Binding-site contacts:
Ligand atom C4 contacts residue TRP146 of chain 1.E at 3.2 Å (hydrophobic).
Ligand atom C5 contacts residue LEU117 of chain 1.A at 3.5 Å (hydrophobic).
Ligand atom O1 contacts residue TYR192 of chain 1.E at 4.0 Å.
Ligand atom C6 contacts residue LEU107 of chain 1.A at 4.1 Å (hydrophobic).
Ligand atom C7 contacts residue TRP146 of chain 1.E at 3.1 Å (hydrophobic).
Ligand atom C17 contacts residue TYR92 of chain 1.E at 4.0 Å (hydrophobic).
Ligand atom C6 contacts residue LEU105 of chain 1.A at 3.5 Å (hydrophobic).
Ligand atom C1 contacts residue LEU107 of chain 1.A at 3.7 Å (hydrophobic).
Ligand atom C4 contacts residue THR147 of chain 1.E at 3.8 Å.
Ligand atom C3 contacts residue LEU117 of chain 1.A at 4.1 Å (hydrophobic).
Ligand atom C3 contacts residue TRP146 of chain 1.E at 3.4 Å (hydrophobic).
Ligand atom C14 contacts residue TRP146 of chain 1.E at 4.1 Å (hydrophobic).
Ligand atom O1 contacts residue LEU107 of chain 1.A at 3.3 Å.
Ligand atom C9 contacts residue TRP146 of chain 1.E at 4.1 Å (hydrophobic).
Ligand atom C6 contacts residue LEU117 of chain 1.A at 3.7 Å (hydrophobic).
Ligand atom C14 contacts residue TYR92 of chain 1.E at 3.8 Å (hydrophobic).
Ligand atom C6 contacts residue GLN115 of chain 1.A at 3.4 Å.
Ligand atom C20 contacts residue TYR92 of chain 1.E at 4.0 Å (hydrophobic).
Ligand atom C19 contacts residue TRP146 of chain 1.E at 3.6 Å (hydrophobic).
Ligand atom C2 contacts residue LEU117 of chain 1.A at 3.2 Å (hydrophobic).
Ligand atom C22 contacts residue TYR92 of chain 1.E at 3.7 Å (hydrophobic).
Ligand atom C18 contacts residue TYR92 of chain 1.E at 3.9 Å (hydrophobic).
Ligand atom O2 contacts residue TRP54 of chain 1.A at 3.2 Å.
Ligand atom C19 contacts residue TRP54 of chain 1.A at 4.0 Å (hydrophobic).
Ligand atom C6 contacts residue ALA106 of chain 1.A at 4.1 Å (hydrophobic).
Ligand atom C12 contacts residue CYS187 of chain 1.E at 4.1 Å (hydrophobic).
Ligand atom C13 contacts residue TYR185 of chain 1.E at 3.6 Å (hydrophobic).
Ligand atom C15 contacts residue CYS187 of chain 1.E at 3.9 Å (hydrophobic).
Ligand atom C21 contacts residue LEU37 of chain 1.A at 3.6 Å (hydrophobic).
Ligand atom C7 contacts residue LEU105 of chain 1.A at 3.6 Å (hydrophobic).
Ligand atom C1 contacts residue LEU117 of chain 1.A at 3.6 Å (hydrophobic).
Ligand atom C10 contacts residue TRP146 of chain 1.E at 3.8 Å (hydrophobic).
Ligand atom C2 contacts residue LEU107 of chain 1.A at 3.2 Å (hydrophobic).
Ligand atom C1 contacts residue TRP146 of chain 1.E at 3.7 Å (hydrophobic).
Ligand atom C3 contacts residue LEU107 of chain 1.A at 3.8 Å (hydrophobic).
Ligand atom C8 contacts residue TRP146 of chain 1.E at 2.8 Å (hydrophobic).
Ligand atom C7 contacts residue THR147 of chain 1.E at 3.8 Å.
Ligand atom C5 contacts residue GLN115 of chain 1.A at 3.2 Å.
Ligand atom C6 contacts residue TYR116 of chain 1.A at 4.1 Å (hydrophobic).
Ligand atom C5 contacts residue LEU107 of chain 1.A at 3.8 Å (hydrophobic).

Sequence of chain 1.A:
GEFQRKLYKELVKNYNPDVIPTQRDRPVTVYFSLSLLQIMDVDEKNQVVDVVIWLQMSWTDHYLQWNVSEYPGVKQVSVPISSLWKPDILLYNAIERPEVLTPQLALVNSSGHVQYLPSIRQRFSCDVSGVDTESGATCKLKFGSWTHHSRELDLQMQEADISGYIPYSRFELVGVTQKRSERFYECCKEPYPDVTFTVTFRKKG

Sequence of chain 1.E:
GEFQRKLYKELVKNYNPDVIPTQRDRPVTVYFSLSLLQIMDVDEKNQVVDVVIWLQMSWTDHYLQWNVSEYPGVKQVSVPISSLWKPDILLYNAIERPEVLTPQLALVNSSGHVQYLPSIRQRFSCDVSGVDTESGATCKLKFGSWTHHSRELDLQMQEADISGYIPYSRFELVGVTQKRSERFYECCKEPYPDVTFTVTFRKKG

The protein below binds the small molecule below.
Small molecule (SMILES): CN1[C@@H](CC(=O)c2ccccc2)CCC[C@H]1C[C@H](O)c1ccccc1